Sequence of chain 1.A:
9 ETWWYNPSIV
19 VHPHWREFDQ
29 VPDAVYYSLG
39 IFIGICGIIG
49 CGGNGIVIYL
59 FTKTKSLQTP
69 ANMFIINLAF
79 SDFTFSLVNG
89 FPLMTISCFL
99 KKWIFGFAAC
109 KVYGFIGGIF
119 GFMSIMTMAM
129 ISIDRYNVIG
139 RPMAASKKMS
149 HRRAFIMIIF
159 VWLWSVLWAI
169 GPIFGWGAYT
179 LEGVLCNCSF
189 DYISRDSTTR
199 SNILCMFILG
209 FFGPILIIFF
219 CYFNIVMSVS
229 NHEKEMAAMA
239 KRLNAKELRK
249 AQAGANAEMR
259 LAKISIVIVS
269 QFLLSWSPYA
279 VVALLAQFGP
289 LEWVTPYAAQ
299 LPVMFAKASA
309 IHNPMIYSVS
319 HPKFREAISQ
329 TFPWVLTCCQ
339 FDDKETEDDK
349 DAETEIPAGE

This protein binds this small molecule.
Small molecule (SMILES): CC1=C(/C=C/C(C)=C/C=C/C(C)=C/C=O)C(C)(C)CCC1

Binding-site contacts:
Ligand atom C14 contacts residue LYS305 of chain 1.A at 2.4 Å.
Ligand atom C16 contacts residue MET204 of chain 1.A at 3.9 Å (hydrophobic).
Ligand atom C4 contacts residue PHE270 of chain 1.A at 3.8 Å (hydrophobic).
Ligand atom C3 contacts residue TRP274 of chain 1.A at 3.8 Å (hydrophobic).
Ligand atom C9 contacts residue GLY116 of chain 1.A at 3.5 Å.
Ligand atom C16 contacts residue PHE209 of chain 1.A at 4.0 Å (hydrophobic).
Ligand atom C13 contacts residue LYS305 of chain 1.A at 3.6 Å.
Ligand atom C2 contacts residue PHE209 of chain 1.A at 3.4 Å (hydrophobic).
Ligand atom C7 contacts residue PHE120 of chain 1.A at 3.4 Å (hydrophobic).
Ligand atom C20 contacts residue CYS186 of chain 1.A at 3.1 Å (hydrophobic).
Ligand atom C14 contacts residue PHE83 of chain 1.A at 4.1 Å (hydrophobic).
Ligand atom C4 contacts residue ILE123 of chain 1.A at 4.0 Å (hydrophobic).
Ligand atom C6 contacts residue PHE120 of chain 1.A at 3.7 Å (hydrophobic).
Ligand atom C5 contacts residue PHE120 of chain 1.A at 3.9 Å (hydrophobic).
Ligand atom C15 contacts residue VAL301 of chain 1.A at 3.6 Å (hydrophobic).
Ligand atom C18 contacts residue PHE120 of chain 1.A at 3.6 Å (hydrophobic).
Ligand atom C18 contacts residue ILE123 of chain 1.A at 3.8 Å (hydrophobic).
Ligand atom C20 contacts residue TYR277 of chain 1.A at 4.1 Å (hydrophobic).
Ligand atom C20 contacts residue GLU180 of chain 1.A at 4.0 Å.
Ligand atom C4 contacts residue PHE209 of chain 1.A at 3.4 Å (hydrophobic).
Ligand atom C15 contacts residue LYS305 of chain 1.A at 1.3 Å.
Ligand atom C16 contacts residue PHE205 of chain 1.A at 3.9 Å (hydrophobic).
Ligand atom C10 contacts residue GLY116 of chain 1.A at 3.6 Å.
Ligand atom C8 contacts residue TRP274 of chain 1.A at 3.7 Å (hydrophobic).
Ligand atom C15 contacts residue ASN185 of chain 1.A at 3.7 Å.
Ligand atom C11 contacts residue GLY115 of chain 1.A at 3.9 Å.
Ligand atom C13 contacts residue CYS186 of chain 1.A at 4.1 Å (hydrophobic).
Ligand atom C20 contacts residue SER187 of chain 1.A at 2.8 Å.
Ligand atom C10 contacts residue TRP274 of chain 1.A at 3.5 Å (hydrophobic).
Ligand atom C10 contacts residue GLY115 of chain 1.A at 4.0 Å.
Ligand atom C2 contacts residue ALA278 of chain 1.A at 3.9 Å (hydrophobic).
Ligand atom C15 contacts residue TYR111 of chain 1.A at 4.0 Å (hydrophobic).
Ligand atom C19 contacts residue PHE188 of chain 1.A at 3.5 Å (hydrophobic).
Ligand atom C3 contacts residue PHE209 of chain 1.A at 3.5 Å (hydrophobic).
Ligand atom C18 contacts residue GLY119 of chain 1.A at 3.4 Å.
Ligand atom C18 contacts residue PHE270 of chain 1.A at 3.7 Å (hydrophobic).
Ligand atom C12 contacts residue TRP274 of chain 1.A at 3.6 Å (hydrophobic).
Ligand atom C19 contacts residue GLY116 of chain 1.A at 3.8 Å.
Ligand atom C11 contacts residue GLY116 of chain 1.A at 3.8 Å.
Ligand atom C15 contacts residue CYS186 of chain 1.A at 3.9 Å (hydrophobic).